Binding-site contacts:
Ligand atom O5 contacts residue NAG1 of chain 1.HB at 4.5 Å.
Ligand atom O3 contacts residue NAG1 of chain 1.HB at 3.1 Å (h-bond).
Ligand atom O5 contacts residue ASN1072 of chain 1.C at 2.4 Å (h-bond).
Ligand atom C4 contacts residue NAG1 of chain 1.HB at 2.4 Å.
Ligand atom C2 contacts residue ASN1072 of chain 1.C at 2.5 Å.
Ligand atom O7 contacts residue ASN1072 of chain 1.C at 3.8 Å.
Ligand atom C5 contacts residue ALA704 of chain 1.C at 3.2 Å (hydrophobic).
Ligand atom O4 contacts residue NAG1 of chain 1.HB at 1.6 Å.
Ligand atom O4 contacts residue ALA704 of chain 1.C at 3.5 Å.
Ligand atom C3 contacts residue ASN1072 of chain 1.C at 3.8 Å.
Ligand atom O6 contacts residue ALA704 of chain 1.C at 3.9 Å.
Ligand atom C3 contacts residue NAG1 of chain 1.HB at 3.5 Å.
Ligand atom C8 contacts residue GLU1070 of chain 1.C at 2.9 Å.
Ligand atom C1 contacts residue ASN1072 of chain 1.C at 1.4 Å.
Ligand atom C3 contacts residue ALA704 of chain 1.C at 4.3 Å (hydrophobic).
Ligand atom N2 contacts residue ASN1072 of chain 1.C at 2.8 Å (h-bond).
Ligand atom C7 contacts residue ASN1072 of chain 1.C at 3.5 Å.
Ligand atom C4 contacts residue ALA704 of chain 1.C at 3.8 Å (hydrophobic).
Ligand atom C6 contacts residue NAG1 of chain 1.HB at 3.2 Å.
Ligand atom C4 contacts residue ASN1072 of chain 1.C at 4.2 Å.
Ligand atom C1 contacts residue GLN893 of chain 1.A at 4.0 Å.
Ligand atom O5 contacts residue ALA704 of chain 1.C at 4.2 Å.
Ligand atom O6 contacts residue NAG1 of chain 1.HB at 4.5 Å.
Ligand atom C5 contacts residue ASN1072 of chain 1.C at 3.7 Å.
Ligand atom C5 contacts residue NAG1 of chain 1.HB at 3.4 Å.
Ligand atom C6 contacts residue ALA704 of chain 1.C at 3.7 Å (hydrophobic).
Ligand atom C7 contacts residue GLU1070 of chain 1.C at 4.3 Å.
Ligand atom C8 contacts residue LYS1071 of chain 1.C at 4.2 Å.

Sequence of chain 1.C:
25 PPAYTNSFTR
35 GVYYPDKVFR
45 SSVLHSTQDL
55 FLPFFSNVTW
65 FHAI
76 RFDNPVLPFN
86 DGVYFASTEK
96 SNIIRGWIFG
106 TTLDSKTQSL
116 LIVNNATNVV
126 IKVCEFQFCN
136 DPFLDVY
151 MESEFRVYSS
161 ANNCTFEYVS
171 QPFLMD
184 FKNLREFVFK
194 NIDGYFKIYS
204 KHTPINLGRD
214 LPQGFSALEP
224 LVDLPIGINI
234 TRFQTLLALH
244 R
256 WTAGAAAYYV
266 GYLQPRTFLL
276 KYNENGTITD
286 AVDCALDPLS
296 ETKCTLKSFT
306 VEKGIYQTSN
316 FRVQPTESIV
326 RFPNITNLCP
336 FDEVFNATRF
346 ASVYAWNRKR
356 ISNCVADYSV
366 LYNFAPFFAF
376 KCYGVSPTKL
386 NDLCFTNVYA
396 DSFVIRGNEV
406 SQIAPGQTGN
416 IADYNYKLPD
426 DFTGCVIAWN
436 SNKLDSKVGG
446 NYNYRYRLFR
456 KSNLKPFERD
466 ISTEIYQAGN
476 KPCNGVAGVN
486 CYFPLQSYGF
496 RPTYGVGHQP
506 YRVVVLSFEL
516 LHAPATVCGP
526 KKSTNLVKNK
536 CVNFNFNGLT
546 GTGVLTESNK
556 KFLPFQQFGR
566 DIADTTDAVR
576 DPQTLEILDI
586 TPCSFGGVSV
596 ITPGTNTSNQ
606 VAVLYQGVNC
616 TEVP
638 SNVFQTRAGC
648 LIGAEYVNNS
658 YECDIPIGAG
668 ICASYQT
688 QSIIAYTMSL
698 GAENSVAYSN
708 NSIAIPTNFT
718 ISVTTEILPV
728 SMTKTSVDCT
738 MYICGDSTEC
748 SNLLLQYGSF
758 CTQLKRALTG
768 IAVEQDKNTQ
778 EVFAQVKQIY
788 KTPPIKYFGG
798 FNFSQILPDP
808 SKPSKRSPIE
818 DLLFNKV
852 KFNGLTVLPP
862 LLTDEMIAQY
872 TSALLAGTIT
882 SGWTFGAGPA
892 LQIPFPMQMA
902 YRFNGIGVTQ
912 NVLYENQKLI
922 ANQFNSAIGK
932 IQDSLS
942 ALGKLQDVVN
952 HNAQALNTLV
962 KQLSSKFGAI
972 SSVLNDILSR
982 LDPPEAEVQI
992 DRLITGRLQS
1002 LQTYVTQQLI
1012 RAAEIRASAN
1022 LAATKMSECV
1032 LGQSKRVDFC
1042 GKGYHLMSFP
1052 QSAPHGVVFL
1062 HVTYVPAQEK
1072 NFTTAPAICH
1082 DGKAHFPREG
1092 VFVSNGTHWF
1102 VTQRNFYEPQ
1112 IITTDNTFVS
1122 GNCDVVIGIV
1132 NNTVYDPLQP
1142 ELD

Sequence of chain 1.A:
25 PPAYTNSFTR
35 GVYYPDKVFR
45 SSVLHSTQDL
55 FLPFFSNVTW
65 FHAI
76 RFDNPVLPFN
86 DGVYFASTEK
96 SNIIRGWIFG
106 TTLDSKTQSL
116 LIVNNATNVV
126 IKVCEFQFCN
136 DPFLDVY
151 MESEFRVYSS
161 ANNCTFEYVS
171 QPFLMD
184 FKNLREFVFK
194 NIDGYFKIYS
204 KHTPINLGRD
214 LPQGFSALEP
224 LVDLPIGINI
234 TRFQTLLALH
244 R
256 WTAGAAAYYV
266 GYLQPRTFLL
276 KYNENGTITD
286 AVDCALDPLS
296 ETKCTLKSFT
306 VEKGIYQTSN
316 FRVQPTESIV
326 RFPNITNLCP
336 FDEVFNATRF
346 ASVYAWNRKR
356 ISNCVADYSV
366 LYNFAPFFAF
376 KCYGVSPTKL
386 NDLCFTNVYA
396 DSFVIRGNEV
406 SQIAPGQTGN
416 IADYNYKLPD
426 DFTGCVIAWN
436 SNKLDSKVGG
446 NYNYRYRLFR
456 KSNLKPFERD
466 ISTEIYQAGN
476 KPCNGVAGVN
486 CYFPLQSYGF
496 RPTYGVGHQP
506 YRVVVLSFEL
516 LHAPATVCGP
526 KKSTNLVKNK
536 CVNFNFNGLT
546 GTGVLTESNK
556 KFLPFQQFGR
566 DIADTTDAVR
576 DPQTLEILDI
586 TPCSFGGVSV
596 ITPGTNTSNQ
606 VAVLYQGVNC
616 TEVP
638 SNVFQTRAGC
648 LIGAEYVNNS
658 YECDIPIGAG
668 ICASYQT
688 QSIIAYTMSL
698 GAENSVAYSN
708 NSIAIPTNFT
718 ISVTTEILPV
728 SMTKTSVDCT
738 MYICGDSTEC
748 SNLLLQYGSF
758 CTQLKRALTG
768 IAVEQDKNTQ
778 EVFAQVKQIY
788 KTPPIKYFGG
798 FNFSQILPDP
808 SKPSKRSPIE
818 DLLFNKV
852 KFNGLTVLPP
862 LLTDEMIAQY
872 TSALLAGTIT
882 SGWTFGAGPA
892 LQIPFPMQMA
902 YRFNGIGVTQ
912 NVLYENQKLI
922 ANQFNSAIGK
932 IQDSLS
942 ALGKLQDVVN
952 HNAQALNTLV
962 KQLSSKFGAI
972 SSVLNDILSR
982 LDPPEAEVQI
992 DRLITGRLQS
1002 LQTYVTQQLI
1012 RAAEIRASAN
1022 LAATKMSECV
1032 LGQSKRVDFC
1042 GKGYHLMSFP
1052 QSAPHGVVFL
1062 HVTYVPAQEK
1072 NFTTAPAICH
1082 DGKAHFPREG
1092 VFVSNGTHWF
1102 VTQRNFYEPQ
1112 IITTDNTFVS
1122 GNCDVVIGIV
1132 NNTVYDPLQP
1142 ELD

A small-molecule ligand and the protein it binds are described below.
Small molecule (SMILES): CC(=O)N[C@@H]1[C@@H](O)[C@H](O)[C@@H](CO)O[C@H]1O